Sequence of chain 1.A:
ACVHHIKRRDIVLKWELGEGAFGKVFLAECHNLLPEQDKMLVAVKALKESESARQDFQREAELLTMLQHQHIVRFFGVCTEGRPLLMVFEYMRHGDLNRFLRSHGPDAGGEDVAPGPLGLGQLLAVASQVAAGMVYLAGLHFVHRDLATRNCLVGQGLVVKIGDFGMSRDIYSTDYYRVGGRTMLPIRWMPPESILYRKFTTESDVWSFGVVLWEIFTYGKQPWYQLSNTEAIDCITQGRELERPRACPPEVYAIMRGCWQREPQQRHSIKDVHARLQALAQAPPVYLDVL

Binding-site contacts:
Ligand atom C2 contacts residue PHE105 of chain 1.A at 3.4 Å (hydrophobic).
Ligand atom C22 contacts residue GLY183 of chain 1.A at 3.6 Å.
Ligand atom O3 contacts residue PHE105 of chain 1.A at 3.4 Å.
Ligand atom C17 contacts residue GLU76 of chain 1.A at 3.4 Å.
Ligand atom O1 contacts residue PHE105 of chain 1.A at 3.5 Å.
Ligand atom C28 contacts residue PHE105 of chain 1.A at 3.5 Å (hydrophobic).
Ligand atom O6 contacts residue ASP184 of chain 1.A at 2.8 Å (salt-bridge).
Ligand atom N32 contacts residue TYR107 of chain 1.A at 3.8 Å.
Ligand atom C2 contacts residue PHE185 of chain 1.A at 3.6 Å (hydrophobic).
Ligand atom O3 contacts residue PHE185 of chain 1.A at 3.4 Å.
Ligand atom N29 contacts residue LEU173 of chain 1.A at 3.8 Å.
Ligand atom O6 contacts residue GLY183 of chain 1.A at 3.7 Å.
Ligand atom C9 contacts residue LEU80 of chain 1.A at 3.7 Å (hydrophobic).
Ligand atom C23 contacts residue PHE105 of chain 1.A at 3.8 Å (hydrophobic).
Ligand atom C18 contacts residue ASP184 of chain 1.A at 3.6 Å.
Ligand atom C4 contacts residue ASP184 of chain 1.A at 3.7 Å.
Ligand atom C16 contacts residue GLU76 of chain 1.A at 3.3 Å.
Ligand atom C27 contacts residue LEU173 of chain 1.A at 3.5 Å (hydrophobic).
Ligand atom N7 contacts residue GLU76 of chain 1.A at 3.4 Å (salt-bridge).
Ligand atom C20 contacts residue ILE88 of chain 1.A at 3.8 Å (hydrophobic).
Ligand atom N32 contacts residue GLU106 of chain 1.A at 3.7 Å.
Ligand atom C21 contacts residue PHE162 of chain 1.A at 3.4 Å (hydrophobic).
Ligand atom O1 contacts residue LYS60 of chain 1.A at 3.1 Å.
Ligand atom N32 contacts residue MET108 of chain 1.A at 3.3 Å (h-bond).
Ligand atom N7 contacts residue ASP184 of chain 1.A at 3.5 Å (salt-bridge).
Ligand atom C15 contacts residue GLU76 of chain 1.A at 3.5 Å.
Ligand atom C23 contacts residue PHE185 of chain 1.A at 3.5 Å (hydrophobic).
Ligand atom N32 contacts residue ALA58 of chain 1.A at 3.6 Å.
Ligand atom O6 contacts residue PHE185 of chain 1.A at 3.5 Å.
Ligand atom C28 contacts residue PHE185 of chain 1.A at 3.5 Å (hydrophobic).
Ligand atom N7 contacts residue LEU80 of chain 1.A at 3.8 Å.
Ligand atom N33 contacts residue ALA58 of chain 1.A at 3.4 Å.
Ligand atom N29 contacts residue ALA58 of chain 1.A at 3.7 Å.
Ligand atom C22 contacts residue HIS164 of chain 1.A at 3.6 Å.
Ligand atom C4 contacts residue GLU76 of chain 1.A at 3.4 Å.
Ligand atom C18 contacts residue GLU76 of chain 1.A at 3.6 Å.
Ligand atom C5 contacts residue ASP184 of chain 1.A at 3.1 Å.
Ligand atom C4 contacts residue PHE105 of chain 1.A at 3.7 Å (hydrophobic).
Ligand atom N12 contacts residue ASP184 of chain 1.A at 3.7 Å.
Ligand atom N33 contacts residue GLU106 of chain 1.A at 3.3 Å (salt-bridge).

The small molecule below binds the protein below.
Small molecule (SMILES): CC(C)(C)c1cc(NC(=O)COC(=O)c2ccc(-n3cnnn3)cc2)n(-c2ccccc2)n1